Binding-site contacts:
Ligand atom C8 contacts residue GLU482 of chain 4.A at 3.5 Å.
Ligand atom C7 contacts residue ASN485 of chain 4.A at 3.3 Å.
Ligand atom C2 contacts residue ASN485 of chain 4.A at 2.2 Å.
Ligand atom C1 contacts residue ASN485 of chain 4.A at 1.4 Å.
Ligand atom C7 contacts residue ARG465 of chain 4.A at 3.8 Å.
Ligand atom C7 contacts residue GLU482 of chain 4.A at 3.9 Å.
Ligand atom C8 contacts residue ASN485 of chain 4.A at 4.4 Å.
Ligand atom O7 contacts residue GLU482 of chain 4.A at 4.2 Å.
Ligand atom C5 contacts residue ASN485 of chain 4.A at 3.6 Å.
Ligand atom O3 contacts residue ASN485 of chain 4.A at 4.4 Å.
Ligand atom N2 contacts residue ASN485 of chain 4.A at 2.9 Å (h-bond).
Ligand atom C3 contacts residue ASN485 of chain 4.A at 3.6 Å.
Ligand atom O7 contacts residue ASN485 of chain 4.A at 3.4 Å (h-bond).
Ligand atom C8 contacts residue LYS469 of chain 4.A at 3.7 Å.
Ligand atom O7 contacts residue ARG465 of chain 4.A at 3.7 Å.
Ligand atom C4 contacts residue ASN485 of chain 4.A at 4.0 Å.
Ligand atom O3 contacts residue ILE462 of chain 4.A at 4.2 Å.
Ligand atom O7 contacts residue SER466 of chain 4.A at 4.2 Å.
Ligand atom O3 contacts residue ARG465 of chain 4.A at 3.5 Å.
Ligand atom C8 contacts residue ARG465 of chain 4.A at 4.1 Å.
Ligand atom C3 contacts residue ARG465 of chain 4.A at 4.5 Å.
Ligand atom O5 contacts residue ASN485 of chain 4.A at 2.3 Å (h-bond).
Ligand atom N2 contacts residue ARG465 of chain 4.A at 4.1 Å.

Sequence of chain 4.A:
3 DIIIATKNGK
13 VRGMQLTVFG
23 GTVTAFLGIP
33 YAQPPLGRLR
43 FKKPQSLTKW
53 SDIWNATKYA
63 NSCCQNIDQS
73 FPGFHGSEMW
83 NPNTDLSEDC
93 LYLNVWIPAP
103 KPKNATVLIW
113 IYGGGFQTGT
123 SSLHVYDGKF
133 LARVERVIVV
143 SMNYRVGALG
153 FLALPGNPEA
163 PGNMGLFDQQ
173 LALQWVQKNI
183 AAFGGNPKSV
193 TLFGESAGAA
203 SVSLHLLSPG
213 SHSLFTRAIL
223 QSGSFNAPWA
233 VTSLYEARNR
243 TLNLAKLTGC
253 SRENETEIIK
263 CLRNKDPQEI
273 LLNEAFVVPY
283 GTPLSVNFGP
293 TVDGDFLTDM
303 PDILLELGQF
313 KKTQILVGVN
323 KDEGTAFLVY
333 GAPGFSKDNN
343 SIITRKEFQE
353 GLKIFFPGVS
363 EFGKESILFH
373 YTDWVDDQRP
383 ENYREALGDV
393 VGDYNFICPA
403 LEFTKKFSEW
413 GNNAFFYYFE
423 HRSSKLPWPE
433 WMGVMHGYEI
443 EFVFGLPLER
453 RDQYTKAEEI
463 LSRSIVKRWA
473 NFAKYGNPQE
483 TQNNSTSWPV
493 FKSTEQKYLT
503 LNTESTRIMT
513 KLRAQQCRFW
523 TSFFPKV

A small-molecule ligand and the protein it binds are described below.
Small molecule (SMILES): CC(=O)N[C@@H]1[C@@H](O)[C@H](O)[C@@H](CO)O[C@H]1O